The small molecule below binds the protein below.
Small molecule (SMILES): NS(=O)(=O)c1cc(C(=O)CSc2nc3cnc4ccccc4c3[nH]2)ccc1Cl

Sequence of chain 1.A:
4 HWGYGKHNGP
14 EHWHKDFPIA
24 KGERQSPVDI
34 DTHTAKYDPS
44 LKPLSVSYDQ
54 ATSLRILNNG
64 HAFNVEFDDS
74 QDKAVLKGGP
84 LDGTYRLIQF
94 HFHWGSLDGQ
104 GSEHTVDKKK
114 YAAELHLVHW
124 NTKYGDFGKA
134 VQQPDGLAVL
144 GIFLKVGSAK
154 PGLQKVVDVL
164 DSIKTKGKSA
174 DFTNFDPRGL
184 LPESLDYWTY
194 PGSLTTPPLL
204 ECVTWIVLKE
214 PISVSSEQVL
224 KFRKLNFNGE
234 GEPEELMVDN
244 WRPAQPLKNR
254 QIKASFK

Binding-site contacts:
Ligand atom C13 contacts residue PHE130 of chain 1.A at 3.8 Å (hydrophobic).
Ligand atom S24 contacts residue HIS94 of chain 1.A at 3.8 Å.
Ligand atom O17 contacts residue THR199 of chain 1.A at 3.0 Å (h-bond).
Ligand atom S24 contacts residue ZN1 of chain 1.B at 3.0 Å.
Ligand atom O27 contacts residue TRP208 of chain 1.A at 3.6 Å.
Ligand atom C15 contacts residue DMS1 of chain 1.E at 3.8 Å.
Ligand atom O25 contacts residue HIS94 of chain 1.A at 3.4 Å.
Ligand atom N1 contacts residue DMS1 of chain 1.E at 3.4 Å.
Ligand atom S24 contacts residue THR198 of chain 1.A at 3.8 Å.
Ligand atom O25 contacts residue ZN1 of chain 1.B at 3.0 Å.
Ligand atom C18 contacts residue GLN92 of chain 1.A at 3.8 Å.
Ligand atom N28 contacts residue ZN1 of chain 1.B at 1.9 Å.
Ligand atom N28 contacts residue HIS94 of chain 1.A at 3.1 Å (h-bond).
Ligand atom O25 contacts residue VAL142 of chain 1.A at 3.8 Å.
Ligand atom CL26 contacts residue VAL142 of chain 1.A at 3.4 Å.
Ligand atom CL26 contacts residue LEU197 of chain 1.A at 3.6 Å.
Ligand atom CL26 contacts residue LEU140 of chain 1.A at 3.6 Å.
Ligand atom C12 contacts residue PHE130 of chain 1.A at 3.7 Å (hydrophobic).
Ligand atom C18 contacts residue THR199 of chain 1.A at 3.7 Å.
Ligand atom CL26 contacts residue VAL121 of chain 1.A at 3.8 Å.
Ligand atom C7 contacts residue PRO201 of chain 1.A at 3.8 Å (hydrophobic).
Ligand atom C19 contacts residue THR199 of chain 1.A at 3.5 Å.
Ligand atom C10 contacts residue PRO201 of chain 1.A at 3.7 Å (hydrophobic).
Ligand atom C23 contacts residue GLN92 of chain 1.A at 3.6 Å.
Ligand atom S14 contacts residue DMS1 of chain 1.E at 3.7 Å.
Ligand atom N28 contacts residue HIS119 of chain 1.A at 3.4 Å (h-bond).
Ligand atom C2 contacts residue DMS1 of chain 1.E at 3.5 Å.
Ligand atom N28 contacts residue HIS96 of chain 1.A at 3.3 Å (h-bond).
Ligand atom C16 contacts residue THR199 of chain 1.A at 3.8 Å.
Ligand atom O27 contacts residue LEU197 of chain 1.A at 3.2 Å.
Ligand atom O25 contacts residue TRP208 of chain 1.A at 3.8 Å.
Ligand atom N28 contacts residue THR198 of chain 1.A at 2.8 Å (h-bond).
Ligand atom C19 contacts residue HIS94 of chain 1.A at 3.5 Å.
Ligand atom C11 contacts residue PRO201 of chain 1.A at 3.6 Å (hydrophobic).
Ligand atom O27 contacts residue THR198 of chain 1.A at 2.9 Å (h-bond).
Ligand atom C20 contacts residue HIS94 of chain 1.A at 3.7 Å.
Ligand atom C15 contacts residue GLN92 of chain 1.A at 3.4 Å.
Ligand atom C15 contacts residue ASN67 of chain 1.A at 3.6 Å.
Ligand atom O25 contacts residue HIS119 of chain 1.A at 3.3 Å (h-bond).
Ligand atom S14 contacts residue ASN62 of chain 1.A at 3.1 Å (h-bond).